The protein below binds the small molecule below.
Small molecule (SMILES): CC(=O)N[C@H]1CO[C@H](CO[C@@H]2O[C@@H](C)[C@@H](O)[C@@H](O)[C@@H]2O)[C@@H](O)[C@@H]1O

Sequence of chain 1.A:
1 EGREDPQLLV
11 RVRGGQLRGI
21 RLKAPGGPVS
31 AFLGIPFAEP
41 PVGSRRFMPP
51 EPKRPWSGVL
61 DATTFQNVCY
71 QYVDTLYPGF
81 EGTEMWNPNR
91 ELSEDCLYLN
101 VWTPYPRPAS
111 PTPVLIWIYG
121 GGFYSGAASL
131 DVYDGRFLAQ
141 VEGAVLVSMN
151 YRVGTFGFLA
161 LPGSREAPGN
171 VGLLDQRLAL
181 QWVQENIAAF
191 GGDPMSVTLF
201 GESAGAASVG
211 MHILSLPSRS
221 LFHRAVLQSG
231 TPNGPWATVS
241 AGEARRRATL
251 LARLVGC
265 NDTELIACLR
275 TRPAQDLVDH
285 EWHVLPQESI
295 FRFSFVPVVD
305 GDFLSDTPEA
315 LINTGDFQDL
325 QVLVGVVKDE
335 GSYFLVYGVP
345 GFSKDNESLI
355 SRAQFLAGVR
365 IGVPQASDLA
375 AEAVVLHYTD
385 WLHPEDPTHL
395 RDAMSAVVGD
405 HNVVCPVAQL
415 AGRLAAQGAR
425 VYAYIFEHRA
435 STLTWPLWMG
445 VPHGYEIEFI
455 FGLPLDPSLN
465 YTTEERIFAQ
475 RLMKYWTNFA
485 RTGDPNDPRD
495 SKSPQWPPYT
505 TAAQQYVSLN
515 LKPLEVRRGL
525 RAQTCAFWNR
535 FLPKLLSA

Binding-site contacts:
Ligand atom C3 contacts residue ASN350 of chain 1.A at 3.8 Å.
Ligand atom O7 contacts residue ASN350 of chain 1.A at 3.4 Å (h-bond).
Ligand atom N2 contacts residue ASN350 of chain 1.A at 2.9 Å (h-bond).
Ligand atom C6 contacts residue ASN350 of chain 1.A at 3.9 Å.
Ligand atom C5 contacts residue SER347 of chain 1.A at 4.1 Å.
Ligand atom C5 contacts residue SER347 of chain 1.A at 4.3 Å.
Ligand atom O5 contacts residue SER347 of chain 1.A at 3.5 Å.
Ligand atom O5 contacts residue SER347 of chain 1.A at 3.6 Å (h-bond).
Ligand atom C3 contacts residue GLY345 of chain 1.A at 3.9 Å.
Ligand atom C4 contacts residue ASN350 of chain 1.A at 4.2 Å.
Ligand atom O4 contacts residue GLY345 of chain 1.A at 4.2 Å.
Ligand atom C6 contacts residue SER347 of chain 1.A at 4.2 Å.
Ligand atom C5 contacts residue ASN350 of chain 1.A at 3.7 Å.
Ligand atom N2 contacts residue GLY345 of chain 1.A at 4.5 Å.
Ligand atom C1 contacts residue SER347 of chain 1.A at 4.0 Å.
Ligand atom C2 contacts residue ASN350 of chain 1.A at 2.5 Å.
Ligand atom C5 contacts residue GLY345 of chain 1.A at 4.4 Å.
Ligand atom C1 contacts residue ASN350 of chain 1.A at 1.5 Å.
Ligand atom C7 contacts residue ASN350 of chain 1.A at 3.6 Å.
Ligand atom C6 contacts residue SER347 of chain 1.A at 3.8 Å.
Ligand atom C2 contacts residue GLY345 of chain 1.A at 4.4 Å.
Ligand atom C6 contacts residue ASP349 of chain 1.A at 3.5 Å.
Ligand atom C5 contacts residue ASN350 of chain 1.A at 4.0 Å.
Ligand atom C1 contacts residue GLY345 of chain 1.A at 4.1 Å.
Ligand atom O5 contacts residue ASN350 of chain 1.A at 2.4 Å (h-bond).